This small molecule binds to this protein.
Small molecule (SMILES): CCC(CC)O[C@@H]1C=C(C(=O)O)C[C@H](N)[C@H]1NC(C)=O

Sequence of chain 3.A:
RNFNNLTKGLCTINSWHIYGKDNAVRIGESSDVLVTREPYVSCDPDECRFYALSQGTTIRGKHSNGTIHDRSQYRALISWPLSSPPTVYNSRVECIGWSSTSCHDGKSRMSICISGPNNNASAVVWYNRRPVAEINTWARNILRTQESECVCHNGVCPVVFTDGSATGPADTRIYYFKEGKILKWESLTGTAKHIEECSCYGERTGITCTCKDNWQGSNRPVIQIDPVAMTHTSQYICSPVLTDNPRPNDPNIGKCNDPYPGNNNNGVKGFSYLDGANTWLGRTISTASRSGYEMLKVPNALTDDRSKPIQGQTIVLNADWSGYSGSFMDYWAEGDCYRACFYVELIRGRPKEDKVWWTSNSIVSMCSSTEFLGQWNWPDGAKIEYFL

Binding-site contacts:
Ligand atom C1 contacts residue TYR324 of chain 3.A at 3.2 Å (hydrophobic).
Ligand atom C4 contacts residue GLU197 of chain 3.A at 4.2 Å.
Ligand atom C10 contacts residue ARG71 of chain 3.A at 3.9 Å.
Ligand atom C4 contacts residue ASP70 of chain 3.A at 3.4 Å.
Ligand atom C7 contacts residue TYR324 of chain 3.A at 3.5 Å (hydrophobic).
Ligand atom O10 contacts residue ARG71 of chain 3.A at 2.8 Å (salt-bridge).
Ligand atom N4 contacts residue ASP70 of chain 3.A at 3.2 Å (salt-bridge).
Ligand atom C82 contacts residue ARG144 of chain 3.A at 4.1 Å.
Ligand atom C8 contacts residue GLU196 of chain 3.A at 3.7 Å.
Ligand atom C11 contacts residue ARG71 of chain 3.A at 3.9 Å.
Ligand atom O1B contacts residue ARG290 of chain 3.A at 2.6 Å (salt-bridge).
Ligand atom N4 contacts residue GLU38 of chain 3.A at 2.8 Å (salt-bridge).
Ligand atom C11 contacts residue ARG144 of chain 3.A at 4.1 Å.
Ligand atom C5 contacts residue ASP70 of chain 3.A at 4.0 Å.
Ligand atom C82 contacts residue ARG71 of chain 3.A at 3.9 Å.
Ligand atom C9 contacts residue LYS212 of chain 3.A at 4.0 Å.
Ligand atom C9 contacts residue GLU196 of chain 3.A at 3.6 Å.
Ligand atom C3 contacts residue ASP70 of chain 3.A at 3.2 Å.
Ligand atom C2 contacts residue TYR324 of chain 3.A at 2.9 Å (hydrophobic).
Ligand atom O1B contacts residue TYR324 of chain 3.A at 3.8 Å.
Ligand atom O1A contacts residue ARG37 of chain 3.A at 2.8 Å (salt-bridge).
Ligand atom C6 contacts residue GLU197 of chain 3.A at 4.1 Å.
Ligand atom C9 contacts residue ALA166 of chain 3.A at 4.0 Å (hydrophobic).
Ligand atom C82 contacts residue ILE142 of chain 3.A at 3.8 Å (hydrophobic).
Ligand atom C11 contacts residue ILE142 of chain 3.A at 3.8 Å (hydrophobic).
Ligand atom C11 contacts residue TRP98 of chain 3.A at 3.6 Å (hydrophobic).
Ligand atom C3 contacts residue GLU38 of chain 3.A at 3.5 Å.
Ligand atom C4 contacts residue GLU38 of chain 3.A at 3.6 Å.
Ligand atom O10 contacts residue ASP70 of chain 3.A at 3.5 Å.
Ligand atom C1 contacts residue ARG290 of chain 3.A at 3.4 Å.
Ligand atom C81 contacts residue ALA166 of chain 3.A at 4.1 Å (hydrophobic).
Ligand atom C4 contacts residue TYR324 of chain 3.A at 3.6 Å (hydrophobic).
Ligand atom C6 contacts residue TYR324 of chain 3.A at 4.2 Å (hydrophobic).
Ligand atom C81 contacts residue ARG144 of chain 3.A at 3.6 Å.
Ligand atom C1 contacts residue ARG37 of chain 3.A at 3.8 Å.
Ligand atom O1A contacts residue TYR324 of chain 3.A at 3.6 Å.
Ligand atom C3 contacts residue ARG37 of chain 3.A at 3.7 Å.
Ligand atom O1A contacts residue ARG290 of chain 3.A at 2.7 Å (salt-bridge).
Ligand atom C3 contacts residue TYR324 of chain 3.A at 3.4 Å (hydrophobic).
Ligand atom C91 contacts residue ALA166 of chain 3.A at 4.1 Å (hydrophobic).